Sequence of chain 2.Q:
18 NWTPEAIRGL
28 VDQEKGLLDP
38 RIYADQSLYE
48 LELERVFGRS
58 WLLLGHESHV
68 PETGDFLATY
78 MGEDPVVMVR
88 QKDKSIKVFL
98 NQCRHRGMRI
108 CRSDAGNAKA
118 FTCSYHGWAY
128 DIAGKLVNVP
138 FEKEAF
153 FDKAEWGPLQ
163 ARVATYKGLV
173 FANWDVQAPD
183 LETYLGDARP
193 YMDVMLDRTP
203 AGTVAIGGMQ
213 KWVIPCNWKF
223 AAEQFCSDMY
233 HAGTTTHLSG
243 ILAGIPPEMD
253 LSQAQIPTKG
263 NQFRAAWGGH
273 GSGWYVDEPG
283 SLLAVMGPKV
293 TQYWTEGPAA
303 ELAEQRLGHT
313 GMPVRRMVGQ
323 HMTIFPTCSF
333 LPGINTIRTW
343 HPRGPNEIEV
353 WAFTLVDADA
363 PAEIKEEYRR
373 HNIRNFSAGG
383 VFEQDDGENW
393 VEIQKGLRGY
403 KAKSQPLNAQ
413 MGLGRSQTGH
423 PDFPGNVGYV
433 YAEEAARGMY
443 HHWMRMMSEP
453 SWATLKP

Binding-site contacts:
Ligand atom C14 contacts residue GLN226 of chain 2.Q at 4.0 Å.
Ligand atom C12 contacts residue HIS323 of chain 2.Q at 3.5 Å.
Ligand atom C12 contacts residue ASP230 of chain 2.Q at 3.2 Å.
Ligand atom C13 contacts residue PHE227 of chain 2.Q at 4.1 Å (hydrophobic).
Ligand atom C1 contacts residue HIS239 of chain 2.Q at 4.3 Å.
Ligand atom C12 contacts residue GLN226 of chain 2.Q at 3.8 Å.
Ligand atom C1 contacts residue ALA234 of chain 2.Q at 3.7 Å (hydrophobic).
Ligand atom C17 contacts residue ALA234 of chain 2.Q at 4.4 Å (hydrophobic).
Ligand atom C12 contacts residue MET231 of chain 2.Q at 4.3 Å (hydrophobic).
Ligand atom C13 contacts residue HIS233 of chain 2.Q at 3.5 Å.
Ligand atom C12 contacts residue HIS233 of chain 2.Q at 3.5 Å.
Ligand atom C17 contacts residue ASP230 of chain 2.Q at 4.0 Å.
Ligand atom C17 contacts residue HIS323 of chain 2.Q at 3.8 Å.
Ligand atom C2 contacts residue MET231 of chain 2.Q at 4.5 Å (hydrophobic).
Ligand atom C13 contacts residue GLN226 of chain 2.Q at 3.3 Å.
Ligand atom C13 contacts residue HIS323 of chain 2.Q at 3.9 Å.
Ligand atom C2 contacts residue GLY321 of chain 2.Q at 4.5 Å.
Ligand atom C3 contacts residue GLN322 of chain 2.Q at 4.5 Å.
Ligand atom C17 contacts residue HIS233 of chain 2.Q at 3.9 Å.
Ligand atom C3 contacts residue GLY321 of chain 2.Q at 3.2 Å.
Ligand atom C4 contacts residue GLY321 of chain 2.Q at 3.4 Å.
Ligand atom C3 contacts residue MET231 of chain 2.Q at 4.3 Å (hydrophobic).
Ligand atom C5 contacts residue VAL287 of chain 2.Q at 4.0 Å (hydrophobic).
Ligand atom C6 contacts residue PHE384 of chain 2.Q at 4.0 Å (hydrophobic).
Ligand atom C16 contacts residue HIS323 of chain 2.Q at 4.5 Å.
Ligand atom C14 contacts residue LEU333 of chain 2.Q at 3.8 Å (hydrophobic).
Ligand atom C15 contacts residue LEU333 of chain 2.Q at 3.6 Å (hydrophobic).
Ligand atom C17 contacts residue MET231 of chain 2.Q at 3.8 Å (hydrophobic).
Ligand atom C16 contacts residue HIS233 of chain 2.Q at 4.1 Å.
Ligand atom C14 contacts residue HIS233 of chain 2.Q at 3.8 Å.
Ligand atom C6 contacts residue ALA234 of chain 2.Q at 4.2 Å (hydrophobic).
Ligand atom C14 contacts residue HIS323 of chain 2.Q at 4.5 Å.
Ligand atom C14 contacts residue PHE227 of chain 2.Q at 4.0 Å (hydrophobic).
Ligand atom C16 contacts residue LEU333 of chain 2.Q at 4.1 Å (hydrophobic).
Ligand atom C13 contacts residue LEU333 of chain 2.Q at 4.3 Å (hydrophobic).
Ligand atom C15 contacts residue HIS233 of chain 2.Q at 4.1 Å.
Ligand atom C13 contacts residue ASP230 of chain 2.Q at 3.8 Å.
Ligand atom C2 contacts residue ALA234 of chain 2.Q at 4.3 Å (hydrophobic).
Ligand atom C6 contacts residue VAL287 of chain 2.Q at 4.4 Å (hydrophobic).

A small-molecule ligand and the protein it binds are described below.
Small molecule (SMILES): c1ccc(-c2ccccc2)cc1